Sequence of chain 2.B:
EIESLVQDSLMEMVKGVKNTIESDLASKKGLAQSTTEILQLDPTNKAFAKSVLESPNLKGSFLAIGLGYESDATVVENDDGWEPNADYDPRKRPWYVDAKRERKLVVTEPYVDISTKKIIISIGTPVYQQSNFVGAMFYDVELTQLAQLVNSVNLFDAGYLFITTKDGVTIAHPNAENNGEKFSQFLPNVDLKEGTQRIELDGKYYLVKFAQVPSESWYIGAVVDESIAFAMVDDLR

Binding-site contacts:
Ligand atom OG contacts residue PHE146 of chain 2.B at 4.4 Å.
Ligand atom O contacts residue TRP103 of chain 2.B at 3.0 Å (h-bond).
Ligand atom OXT contacts residue TYR119 of chain 2.B at 3.6 Å.
Ligand atom OG contacts residue ILE122 of chain 2.B at 3.3 Å.
Ligand atom N contacts residue TYR119 of chain 2.B at 3.1 Å (h-bond).
Ligand atom OG contacts residue SER123 of chain 2.B at 3.9 Å.
Ligand atom CB contacts residue TYR96 of chain 2.B at 4.0 Å (hydrophobic).
Ligand atom C contacts residue ASP121 of chain 2.B at 4.0 Å.
Ligand atom OG contacts residue ASP121 of chain 2.B at 3.2 Å (salt-bridge).
Ligand atom CA contacts residue ASP121 of chain 2.B at 3.7 Å.
Ligand atom N contacts residue ASP121 of chain 2.B at 2.8 Å (salt-bridge).
Ligand atom OG contacts residue ASP148 of chain 2.B at 4.4 Å.
Ligand atom C contacts residue TYR96 of chain 2.B at 3.8 Å (hydrophobic).
Ligand atom OXT contacts residue ILE122 of chain 2.B at 3.1 Å (h-bond).
Ligand atom O contacts residue ARG101 of chain 2.B at 2.9 Å (salt-bridge).
Ligand atom O contacts residue TYR96 of chain 2.B at 2.9 Å (h-bond).
Ligand atom OXT contacts residue ASP121 of chain 2.B at 3.4 Å (salt-bridge).
Ligand atom CA contacts residue ILE122 of chain 2.B at 4.4 Å (hydrophobic).
Ligand atom OXT contacts residue VAL120 of chain 2.B at 4.4 Å.
Ligand atom CA contacts residue PHE146 of chain 2.B at 4.1 Å (hydrophobic).
Ligand atom OXT contacts residue ARG101 of chain 2.B at 3.0 Å (salt-bridge).
Ligand atom CB contacts residue ILE122 of chain 2.B at 4.2 Å (hydrophobic).
Ligand atom CA contacts residue TYR96 of chain 2.B at 4.2 Å (hydrophobic).
Ligand atom C contacts residue ILE122 of chain 2.B at 3.5 Å (hydrophobic).
Ligand atom OG contacts residue TRP90 of chain 2.B at 3.8 Å.
Ligand atom C contacts residue ARG101 of chain 2.B at 3.7 Å.
Ligand atom CB contacts residue ASP148 of chain 2.B at 4.0 Å.
Ligand atom CA contacts residue TYR119 of chain 2.B at 3.6 Å (hydrophobic).
Ligand atom O contacts residue TYR119 of chain 2.B at 4.3 Å.
Ligand atom C contacts residue TRP103 of chain 2.B at 3.5 Å (hydrophobic).
Ligand atom CA contacts residue ASP148 of chain 2.B at 3.8 Å.
Ligand atom O contacts residue ILE122 of chain 2.B at 3.8 Å.
Ligand atom C contacts residue TYR119 of chain 2.B at 3.8 Å (hydrophobic).
Ligand atom CA contacts residue TRP103 of chain 2.B at 3.6 Å (hydrophobic).
Ligand atom N contacts residue ILE128 of chain 2.B at 3.9 Å.
Ligand atom CB contacts residue ASP121 of chain 2.B at 3.9 Å.
Ligand atom N contacts residue ASP148 of chain 2.B at 2.7 Å (salt-bridge).
Ligand atom N contacts residue PHE146 of chain 2.B at 4.3 Å.
Ligand atom CB contacts residue TRP90 of chain 2.B at 4.1 Å (hydrophobic).
Ligand atom CB contacts residue PHE146 of chain 2.B at 3.4 Å (hydrophobic).

The small molecule below binds the protein below.
Small molecule (SMILES): N[C@@H](CO)C(=O)O